Binding-site contacts:
Ligand atom CAK contacts residue TYR47 of chain 1.I at 3.9 Å (hydrophobic).
Ligand atom O contacts residue TYR47 of chain 1.I at 2.6 Å (h-bond).
Ligand atom CAH contacts residue TYR47 of chain 1.I at 3.9 Å (hydrophobic).
Ligand atom CAM contacts residue HIS59 of chain 1.I at 3.9 Å.
Ligand atom CAD contacts residue TYR47 of chain 1.I at 3.8 Å (hydrophobic).
Ligand atom OD1 contacts residue HIS64 of chain 1.I at 2.8 Å (h-bond).
Ligand atom CG contacts residue TYR47 of chain 1.I at 3.9 Å (hydrophobic).
Ligand atom CG contacts residue TRP37 of chain 1.I at 3.9 Å (hydrophobic).
Ligand atom OAE contacts residue TYR61 of chain 1.I at 3.8 Å.
Ligand atom CG contacts residue SER60 of chain 1.I at 3.7 Å.
Ligand atom SAS contacts residue PHE25 of chain 1.I at 3.8 Å.
Ligand atom C contacts residue TYR47 of chain 1.I at 3.4 Å (hydrophobic).
Ligand atom CA contacts residue TYR47 of chain 1.I at 3.7 Å (hydrophobic).
Ligand atom CG contacts residue TRP66 of chain 1.I at 3.5 Å (hydrophobic).
Ligand atom CB contacts residue TYR47 of chain 1.I at 3.6 Å (hydrophobic).
Ligand atom CAY contacts residue ILE58 of chain 1.I at 3.9 Å (hydrophobic).
Ligand atom CB contacts residue HIS59 of chain 1.I at 3.5 Å.
Ligand atom CAJ contacts residue TYR47 of chain 1.I at 3.8 Å (hydrophobic).
Ligand atom CG contacts residue HIS64 of chain 1.I at 3.8 Å.
Ligand atom OD1 contacts residue SER60 of chain 1.I at 2.7 Å (h-bond).
Ligand atom CA contacts residue HIS59 of chain 1.I at 3.4 Å.
Ligand atom CAL contacts residue PRO48 of chain 1.I at 3.0 Å (hydrophobic).
Ligand atom CAJ contacts residue ILE58 of chain 1.I at 3.5 Å (hydrophobic).
Ligand atom CAL contacts residue ARG56 of chain 1.I at 3.9 Å.
Ligand atom CAT contacts residue TYR61 of chain 1.I at 3.9 Å (hydrophobic).
Ligand atom NAQ contacts residue PRO48 of chain 1.I at 3.6 Å.
Ligand atom SAS contacts residue TYR47 of chain 1.I at 3.9 Å.
Ligand atom CAH contacts residue HIS59 of chain 1.I at 3.7 Å.
Ligand atom NAQ contacts residue ARG56 of chain 1.I at 3.1 Å (salt-bridge).
Ligand atom C contacts residue HIS59 of chain 1.I at 3.7 Å.
Ligand atom NAR contacts residue HIS59 of chain 1.I at 3.0 Å (h-bond).
Ligand atom CAV contacts residue TYR47 of chain 1.I at 3.9 Å (hydrophobic).
Ligand atom CAX contacts residue TYR47 of chain 1.I at 3.8 Å (hydrophobic).
Ligand atom N contacts residue TYR47 of chain 1.I at 3.5 Å (h-bond).
Ligand atom CAL contacts residue PRO35 of chain 1.I at 3.9 Å (hydrophobic).
Ligand atom CB contacts residue TRP66 of chain 1.I at 3.5 Å (hydrophobic).
Ligand atom CAY contacts residue PRO48 of chain 1.I at 3.9 Å (hydrophobic).
Ligand atom OD1 contacts residue TYR61 of chain 1.I at 3.6 Å.
Ligand atom CD2 contacts residue TYR47 of chain 1.I at 3.4 Å (hydrophobic).
Ligand atom CD2 contacts residue TRP37 of chain 1.I at 3.5 Å (hydrophobic).

This protein binds this small molecule.
Small molecule (SMILES): Cc1ncsc1-c1ccc(CNC(=O)[C@@H]2C[C@@H](O)CN2C(=O)CC(C)(C)C)cc1

Sequence of chain 1.I:
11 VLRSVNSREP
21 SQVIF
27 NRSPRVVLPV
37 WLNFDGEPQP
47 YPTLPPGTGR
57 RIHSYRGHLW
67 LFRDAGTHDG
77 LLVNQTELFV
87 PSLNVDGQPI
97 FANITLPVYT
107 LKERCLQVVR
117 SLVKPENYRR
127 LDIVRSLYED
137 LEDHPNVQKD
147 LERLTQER